Binding-site contacts:
Ligand atom C7 contacts residue GLY16 of chain 1.D at 4.2 Å.
Ligand atom C1 contacts residue TYR102 of chain 1.I at 4.3 Å (hydrophobic).
Ligand atom C2 contacts residue TYR50 of chain 1.J at 4.3 Å (hydrophobic).
Ligand atom C2 contacts residue TYR102 of chain 1.I at 4.1 Å (hydrophobic).
Ligand atom O7 contacts residue GLY16 of chain 1.D at 3.9 Å.
Ligand atom C8 contacts residue THR53 of chain 1.J at 4.0 Å.
Ligand atom O4 contacts residue TYR102 of chain 1.I at 3.6 Å.
Ligand atom C1 contacts residue TYR50 of chain 1.J at 3.8 Å (hydrophobic).
Ligand atom O3 contacts residue TYR50 of chain 1.J at 3.4 Å.
Ligand atom C6 contacts residue TYR50 of chain 1.J at 4.1 Å (hydrophobic).
Ligand atom C8 contacts residue TYR49 of chain 1.J at 3.5 Å (hydrophobic).
Ligand atom O7 contacts residue THR53 of chain 1.J at 3.9 Å.
Ligand atom O7 contacts residue ASN58 of chain 1.C at 4.1 Å.
Ligand atom C4 contacts residue ASN58 of chain 1.C at 4.2 Å.
Ligand atom O5 contacts residue TYR50 of chain 1.J at 3.9 Å.
Ligand atom C3 contacts residue ASN58 of chain 1.C at 3.8 Å.
Ligand atom C8 contacts residue SER17 of chain 1.D at 3.4 Å.
Ligand atom O7 contacts residue SER17 of chain 1.D at 2.6 Å (h-bond).
Ligand atom O6 contacts residue GLY103 of chain 1.I at 4.2 Å.
Ligand atom C4 contacts residue TYR102 of chain 1.I at 4.3 Å (hydrophobic).
Ligand atom O7 contacts residue TYR102 of chain 1.I at 3.6 Å.
Ligand atom C7 contacts residue THR53 of chain 1.J at 4.3 Å.
Ligand atom C7 contacts residue ASN58 of chain 1.C at 3.7 Å.
Ligand atom C3 contacts residue TYR50 of chain 1.J at 4.3 Å (hydrophobic).
Ligand atom C7 contacts residue SER17 of chain 1.D at 3.3 Å.
Ligand atom C7 contacts residue TYR49 of chain 1.J at 3.3 Å (hydrophobic).
Ligand atom C2 contacts residue ASN58 of chain 1.C at 2.5 Å.
Ligand atom O6 contacts residue TYR102 of chain 1.I at 3.4 Å.
Ligand atom C5 contacts residue ASN58 of chain 1.C at 3.6 Å.
Ligand atom C4 contacts residue TYR50 of chain 1.J at 4.2 Å (hydrophobic).
Ligand atom O5 contacts residue TYR102 of chain 1.I at 4.0 Å.
Ligand atom C8 contacts residue GLU57 of chain 1.C at 4.1 Å.
Ligand atom C3 contacts residue TYR102 of chain 1.I at 3.5 Å (hydrophobic).
Ligand atom O5 contacts residue ASN58 of chain 1.C at 2.4 Å (h-bond).
Ligand atom C5 contacts residue TYR50 of chain 1.J at 3.8 Å (hydrophobic).
Ligand atom N2 contacts residue ASN58 of chain 1.C at 2.9 Å (h-bond).
Ligand atom C6 contacts residue TYR102 of chain 1.I at 4.4 Å (hydrophobic).
Ligand atom O3 contacts residue TYR102 of chain 1.I at 3.3 Å.
Ligand atom O7 contacts residue TYR49 of chain 1.J at 2.5 Å (h-bond).
Ligand atom C1 contacts residue ASN58 of chain 1.C at 1.4 Å.

Sequence of chain 1.J:
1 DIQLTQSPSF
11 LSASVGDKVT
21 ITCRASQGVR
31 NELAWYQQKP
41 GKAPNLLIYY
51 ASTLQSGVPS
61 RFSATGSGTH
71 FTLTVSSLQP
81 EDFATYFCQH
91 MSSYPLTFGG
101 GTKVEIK

Sequence of chain 1.D:
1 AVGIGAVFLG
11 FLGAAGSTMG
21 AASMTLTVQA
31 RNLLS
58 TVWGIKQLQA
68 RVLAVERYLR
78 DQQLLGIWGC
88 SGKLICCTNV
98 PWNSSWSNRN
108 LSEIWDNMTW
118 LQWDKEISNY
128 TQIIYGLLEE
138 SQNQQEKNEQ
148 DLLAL

A small-molecule ligand and the protein it binds are described below.
Small molecule (SMILES): CC(=O)N[C@H]1[C@H](O[C@H]2[C@H](O)[C@@H](NC(C)=O)CO[C@@H]2CO)O[C@H](CO)[C@@H](O[C@@H]2O[C@H](CO)[C@@H](O)[C@H](O)[C@@H]2O)[C@@H]1O

Sequence of chain 1.I:
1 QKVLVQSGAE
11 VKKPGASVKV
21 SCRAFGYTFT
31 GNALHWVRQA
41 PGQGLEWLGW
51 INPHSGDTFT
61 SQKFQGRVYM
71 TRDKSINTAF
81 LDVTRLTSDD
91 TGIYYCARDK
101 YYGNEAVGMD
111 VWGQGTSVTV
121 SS

Sequence of chain 1.C:
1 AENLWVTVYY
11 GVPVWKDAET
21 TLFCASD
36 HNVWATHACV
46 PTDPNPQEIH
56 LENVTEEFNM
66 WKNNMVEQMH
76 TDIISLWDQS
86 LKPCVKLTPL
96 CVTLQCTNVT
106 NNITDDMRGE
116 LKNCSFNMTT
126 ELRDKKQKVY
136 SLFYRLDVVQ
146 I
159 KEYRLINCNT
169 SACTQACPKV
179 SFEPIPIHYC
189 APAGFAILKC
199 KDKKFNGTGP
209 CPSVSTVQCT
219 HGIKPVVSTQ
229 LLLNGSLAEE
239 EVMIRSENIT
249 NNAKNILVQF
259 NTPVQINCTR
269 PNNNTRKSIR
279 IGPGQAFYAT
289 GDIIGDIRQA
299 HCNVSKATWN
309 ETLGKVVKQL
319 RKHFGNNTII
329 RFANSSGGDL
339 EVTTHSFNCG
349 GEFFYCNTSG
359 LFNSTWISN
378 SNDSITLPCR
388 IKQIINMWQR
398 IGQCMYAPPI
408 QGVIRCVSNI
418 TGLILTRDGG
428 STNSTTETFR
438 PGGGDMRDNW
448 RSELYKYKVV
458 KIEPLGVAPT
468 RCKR